The protein below binds the small molecule below.
Small molecule (SMILES): CC(=O)N[C@H]1[C@H](O[C@H]2[C@H](O)[C@@H](NC(C)=O)CO[C@@H]2CO)O[C@H](CO)[C@@H](O[C@@H]2O[C@H](CO[C@H]3O[C@H](CO[C@H]4O[C@H](CO)[C@@H](O)[C@H](O)[C@@H]4O)[C@@H](O)[C@H](O[C@H]4O[C@H](CO)[C@@H](O)[C@H](O)[C@@H]4O)[C@@H]3O)[C@@H](O)[C@H](O[C@H]3O[C@H](CO)[C@@H](O)[C@H](O)[C@@H]3O[C@H]3O[C@H](CO)[C@@H](O)[C@H](O)[C@@H]3O)[C@@H]2O)[C@@H]1O

Binding-site contacts:
Ligand atom O2 contacts residue ASN416 of chain 1.G at 3.9 Å.
Ligand atom C2 contacts residue ARG417 of chain 1.G at 3.8 Å.
Ligand atom C6 contacts residue TYR476 of chain 1.G at 3.5 Å (hydrophobic).
Ligand atom O5 contacts residue GLY477 of chain 1.G at 3.4 Å.
Ligand atom O4 contacts residue ASN416 of chain 1.G at 3.7 Å.
Ligand atom O2 contacts residue GLN414 of chain 1.G at 2.9 Å (h-bond).
Ligand atom O6 contacts residue THR478 of chain 1.G at 3.4 Å.
Ligand atom O3 contacts residue ASN416 of chain 1.G at 3.1 Å (h-bond).
Ligand atom O5 contacts residue THR478 of chain 1.G at 3.4 Å.
Ligand atom C6 contacts residue GLN414 of chain 1.G at 3.8 Å.
Ligand atom O3 contacts residue GLN414 of chain 1.G at 3.2 Å (h-bond).
Ligand atom O7 contacts residue ASN223 of chain 1.J at 3.0 Å (h-bond).
Ligand atom O6 contacts residue ILE415 of chain 1.G at 3.8 Å.
Ligand atom C2 contacts residue ASN223 of chain 1.J at 2.4 Å.
Ligand atom C2 contacts residue GLN414 of chain 1.G at 3.6 Å.
Ligand atom C3 contacts residue ASN416 of chain 1.G at 3.8 Å.
Ligand atom O6 contacts residue TYR476 of chain 1.G at 3.8 Å.
Ligand atom N2 contacts residue ASN223 of chain 1.J at 2.8 Å (h-bond).
Ligand atom C8 contacts residue ASN416 of chain 1.G at 3.8 Å.
Ligand atom C3 contacts residue GLN414 of chain 1.G at 3.6 Å.
Ligand atom C6 contacts residue GLY477 of chain 1.G at 3.4 Å.
Ligand atom C1 contacts residue THR478 of chain 1.G at 3.8 Å.
Ligand atom O6 contacts residue GLY477 of chain 1.G at 2.8 Å (h-bond).
Ligand atom O5 contacts residue TYR476 of chain 1.G at 3.9 Å.
Ligand atom C7 contacts residue ASN223 of chain 1.J at 3.0 Å.
Ligand atom O3 contacts residue GLN414 of chain 1.G at 3.8 Å.
Ligand atom C4 contacts residue GLN414 of chain 1.G at 3.7 Å.
Ligand atom C5 contacts residue ASN223 of chain 1.J at 3.7 Å.
Ligand atom C5 contacts residue TYR476 of chain 1.G at 4.0 Å (hydrophobic).
Ligand atom C8 contacts residue TYR476 of chain 1.G at 3.5 Å (hydrophobic).
Ligand atom O2 contacts residue ARG417 of chain 1.G at 3.6 Å.
Ligand atom O3 contacts residue ILE415 of chain 1.G at 4.0 Å.
Ligand atom C8 contacts residue ASN223 of chain 1.J at 4.0 Å.
Ligand atom C1 contacts residue ASN223 of chain 1.J at 1.4 Å.
Ligand atom O4 contacts residue ARG417 of chain 1.G at 3.4 Å (salt-bridge).
Ligand atom O2 contacts residue ILE415 of chain 1.G at 3.4 Å.
Ligand atom O4 contacts residue ARG417 of chain 1.G at 3.9 Å.
Ligand atom C3 contacts residue ASN223 of chain 1.J at 3.7 Å.
Ligand atom C5 contacts residue ARG417 of chain 1.G at 4.0 Å.
Ligand atom O5 contacts residue ASN223 of chain 1.J at 2.4 Å (h-bond).

Sequence of chain 1.J:
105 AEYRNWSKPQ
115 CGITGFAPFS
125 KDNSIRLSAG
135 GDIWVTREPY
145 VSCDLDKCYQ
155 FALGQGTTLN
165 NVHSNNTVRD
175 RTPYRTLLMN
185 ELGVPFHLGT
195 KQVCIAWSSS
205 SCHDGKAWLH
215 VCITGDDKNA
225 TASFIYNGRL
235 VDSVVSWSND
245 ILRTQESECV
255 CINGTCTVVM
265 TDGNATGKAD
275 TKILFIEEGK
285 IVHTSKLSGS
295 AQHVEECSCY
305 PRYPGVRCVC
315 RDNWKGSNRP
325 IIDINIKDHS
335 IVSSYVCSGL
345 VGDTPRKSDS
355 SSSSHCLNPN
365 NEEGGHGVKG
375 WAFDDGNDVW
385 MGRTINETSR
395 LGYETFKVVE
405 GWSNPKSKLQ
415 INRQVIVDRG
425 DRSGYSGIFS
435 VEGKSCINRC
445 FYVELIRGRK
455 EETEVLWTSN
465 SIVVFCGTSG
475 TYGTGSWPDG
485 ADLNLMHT

Sequence of chain 1.G:
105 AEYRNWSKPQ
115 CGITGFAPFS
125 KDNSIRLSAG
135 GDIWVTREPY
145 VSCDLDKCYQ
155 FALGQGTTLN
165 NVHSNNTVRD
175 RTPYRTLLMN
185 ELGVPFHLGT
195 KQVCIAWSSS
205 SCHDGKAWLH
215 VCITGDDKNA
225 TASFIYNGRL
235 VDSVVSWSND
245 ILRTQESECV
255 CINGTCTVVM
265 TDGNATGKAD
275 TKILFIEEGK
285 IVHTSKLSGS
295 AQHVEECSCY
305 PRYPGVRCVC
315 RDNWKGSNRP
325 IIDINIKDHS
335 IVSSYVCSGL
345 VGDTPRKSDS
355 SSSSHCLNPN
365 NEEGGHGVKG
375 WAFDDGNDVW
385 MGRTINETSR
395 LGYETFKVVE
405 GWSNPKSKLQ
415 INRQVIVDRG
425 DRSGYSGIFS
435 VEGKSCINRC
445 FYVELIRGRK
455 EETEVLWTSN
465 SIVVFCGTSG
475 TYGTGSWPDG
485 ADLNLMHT